The small molecule below binds the protein below.
Small molecule (SMILES): CC(=O)N[C@H]1[C@H](O[C@@H]2[C@H](O[C@]3(C(=O)O)C[C@H](O)[C@@H](NC(C)=O)[C@H]([C@H](O)[C@H](O)CO)O3)[C@@H](O)[C@H](O[C@H]3[C@H](O)[C@@H](O)[C@H](O)O[C@@H]3CO)O[C@@H]2CO)O[C@H](CO)[C@H](O)[C@@H]1O

Sequence of chain 1.C:
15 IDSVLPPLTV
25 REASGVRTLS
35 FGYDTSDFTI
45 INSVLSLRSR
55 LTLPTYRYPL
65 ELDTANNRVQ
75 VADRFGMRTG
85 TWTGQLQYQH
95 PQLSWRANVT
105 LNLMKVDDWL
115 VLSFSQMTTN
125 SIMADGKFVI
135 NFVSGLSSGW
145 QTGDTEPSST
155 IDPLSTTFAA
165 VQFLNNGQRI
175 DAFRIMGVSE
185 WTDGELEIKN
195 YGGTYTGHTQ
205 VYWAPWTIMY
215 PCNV

Binding-site contacts:
Ligand atom O8 contacts residue THR122 of chain 1.C at 3.2 Å (h-bond).
Ligand atom O1A contacts residue GLN120 of chain 1.C at 2.6 Å (h-bond).
Ligand atom O1B contacts residue GLN120 of chain 1.C at 3.6 Å (h-bond).
Ligand atom C11 contacts residue VAL103 of chain 1.C at 3.9 Å (hydrophobic).
Ligand atom C6 contacts residue GLN120 of chain 1.C at 3.5 Å.
Ligand atom O7 contacts residue ASN102 of chain 1.C at 2.4 Å (h-bond).
Ligand atom C7 contacts residue ASN102 of chain 1.C at 3.5 Å.
Ligand atom C6 contacts residue THR122 of chain 1.C at 4.1 Å.
Ligand atom C9 contacts residue THR122 of chain 1.C at 3.4 Å.
Ligand atom C6 contacts residue MET121 of chain 1.C at 3.9 Å (hydrophobic).
Ligand atom C9 contacts residue ASN102 of chain 1.C at 3.5 Å.
Ligand atom O9 contacts residue ALA101 of chain 1.C at 4.0 Å.
Ligand atom C1 contacts residue GLN120 of chain 1.C at 3.7 Å.
Ligand atom O10 contacts residue THR104 of chain 1.C at 2.9 Å (h-bond).
Ligand atom C11 contacts residue SER119 of chain 1.C at 3.8 Å.
Ligand atom O9 contacts residue THR122 of chain 1.C at 2.8 Å (h-bond).
Ligand atom O8 contacts residue MET121 of chain 1.C at 3.9 Å.
Ligand atom C10 contacts residue THR104 of chain 1.C at 3.5 Å.
Ligand atom C3 contacts residue THR122 of chain 1.C at 4.0 Å.
Ligand atom O10 contacts residue VAL103 of chain 1.C at 3.8 Å.
Ligand atom C8 contacts residue ASN102 of chain 1.C at 3.8 Å.
Ligand atom C7 contacts residue MET121 of chain 1.C at 3.8 Å (hydrophobic).
Ligand atom C9 contacts residue MET121 of chain 1.C at 4.1 Å (hydrophobic).
Ligand atom C5 contacts residue GLN120 of chain 1.C at 3.4 Å.
Ligand atom N5 contacts residue SER119 of chain 1.C at 4.1 Å.
Ligand atom N5 contacts residue MET121 of chain 1.C at 4.0 Å.
Ligand atom C4 contacts residue GLN120 of chain 1.C at 3.1 Å.
Ligand atom O4 contacts residue SER119 of chain 1.C at 3.5 Å.
Ligand atom O7 contacts residue VAL103 of chain 1.C at 3.6 Å.
Ligand atom C3 contacts residue GLN120 of chain 1.C at 4.0 Å.
Ligand atom C10 contacts residue VAL103 of chain 1.C at 4.1 Å (hydrophobic).
Ligand atom C10 contacts residue SER119 of chain 1.C at 3.9 Å.
Ligand atom N5 contacts residue GLN120 of chain 1.C at 3.1 Å (h-bond).
Ligand atom C4 contacts residue THR122 of chain 1.C at 3.9 Å.
Ligand atom O4 contacts residue GLN120 of chain 1.C at 4.1 Å.
Ligand atom C8 contacts residue THR122 of chain 1.C at 4.1 Å.
Ligand atom O1B contacts residue THR122 of chain 1.C at 3.5 Å (h-bond).
Ligand atom C4 contacts residue SER119 of chain 1.C at 4.1 Å.
Ligand atom O1B contacts residue MET121 of chain 1.C at 3.4 Å.
Ligand atom C11 contacts residue THR104 of chain 1.C at 3.5 Å.